A protein and the small-molecule ligand that binds it are described below.
Small molecule (SMILES): CC(=O)N[C@@H]1[C@@H](O)[C@H](O)[C@@H](CO)O[C@H]1O

Sequence of chain 1.A:
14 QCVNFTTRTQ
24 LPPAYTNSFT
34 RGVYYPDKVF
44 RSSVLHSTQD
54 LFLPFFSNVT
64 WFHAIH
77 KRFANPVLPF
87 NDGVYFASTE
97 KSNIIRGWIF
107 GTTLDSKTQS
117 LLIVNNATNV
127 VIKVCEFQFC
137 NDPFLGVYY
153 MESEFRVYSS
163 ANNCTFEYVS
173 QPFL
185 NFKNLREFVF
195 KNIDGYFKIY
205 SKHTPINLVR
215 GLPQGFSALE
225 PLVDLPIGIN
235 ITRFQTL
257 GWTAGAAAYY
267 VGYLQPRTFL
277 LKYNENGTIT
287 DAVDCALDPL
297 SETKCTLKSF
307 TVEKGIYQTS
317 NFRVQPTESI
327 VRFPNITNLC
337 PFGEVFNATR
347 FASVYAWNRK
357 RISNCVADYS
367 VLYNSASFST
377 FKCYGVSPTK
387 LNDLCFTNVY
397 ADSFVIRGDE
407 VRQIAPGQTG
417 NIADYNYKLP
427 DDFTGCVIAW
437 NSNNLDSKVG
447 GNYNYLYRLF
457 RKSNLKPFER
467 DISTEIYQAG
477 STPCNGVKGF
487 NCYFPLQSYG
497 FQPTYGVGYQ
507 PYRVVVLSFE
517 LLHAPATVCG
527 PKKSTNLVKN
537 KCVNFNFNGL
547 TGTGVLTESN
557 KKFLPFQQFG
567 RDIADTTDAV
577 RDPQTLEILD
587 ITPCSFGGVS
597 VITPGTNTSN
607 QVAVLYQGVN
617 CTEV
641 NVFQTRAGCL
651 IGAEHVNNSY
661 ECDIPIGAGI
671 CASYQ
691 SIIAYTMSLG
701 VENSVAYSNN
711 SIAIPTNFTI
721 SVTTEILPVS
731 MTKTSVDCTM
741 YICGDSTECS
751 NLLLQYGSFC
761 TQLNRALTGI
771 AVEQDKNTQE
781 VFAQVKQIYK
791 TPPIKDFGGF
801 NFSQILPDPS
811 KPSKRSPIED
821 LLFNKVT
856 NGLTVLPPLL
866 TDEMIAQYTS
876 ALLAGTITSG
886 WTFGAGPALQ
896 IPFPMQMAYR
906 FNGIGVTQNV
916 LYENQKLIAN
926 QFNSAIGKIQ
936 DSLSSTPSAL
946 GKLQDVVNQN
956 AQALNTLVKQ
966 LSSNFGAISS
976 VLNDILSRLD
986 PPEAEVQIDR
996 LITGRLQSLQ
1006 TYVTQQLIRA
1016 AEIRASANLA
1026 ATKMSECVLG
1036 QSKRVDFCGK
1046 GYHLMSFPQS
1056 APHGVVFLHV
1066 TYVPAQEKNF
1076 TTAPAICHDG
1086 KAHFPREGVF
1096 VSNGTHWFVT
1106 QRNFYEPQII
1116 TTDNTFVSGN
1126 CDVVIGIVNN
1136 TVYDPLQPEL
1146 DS

Binding-site contacts:
Ligand atom C3 contacts residue THR124 of chain 1.A at 4.1 Å.
Ligand atom C7 contacts residue ASN122 of chain 1.A at 3.2 Å.
Ligand atom N2 contacts residue THR124 of chain 1.A at 3.4 Å (h-bond).
Ligand atom O7 contacts residue ASN122 of chain 1.A at 3.2 Å (h-bond).
Ligand atom C7 contacts residue THR124 of chain 1.A at 4.2 Å.
Ligand atom C1 contacts residue THR124 of chain 1.A at 3.4 Å.
Ligand atom C8 contacts residue GLU154 of chain 1.A at 4.2 Å.
Ligand atom C2 contacts residue ASN122 of chain 1.A at 2.4 Å.
Ligand atom O5 contacts residue ASN122 of chain 1.A at 2.4 Å (h-bond).
Ligand atom C5 contacts residue VAL127 of chain 1.A at 4.2 Å (hydrophobic).
Ligand atom O7 contacts residue GLU154 of chain 1.A at 3.5 Å (salt-bridge).
Ligand atom N2 contacts residue ASN122 of chain 1.A at 2.9 Å (h-bond).
Ligand atom C8 contacts residue ALA123 of chain 1.A at 4.2 Å (hydrophobic).
Ligand atom C1 contacts residue ASN122 of chain 1.A at 1.4 Å.
Ligand atom C2 contacts residue THR124 of chain 1.A at 3.8 Å.
Ligand atom C5 contacts residue ASN122 of chain 1.A at 3.7 Å.
Ligand atom C4 contacts residue ASN122 of chain 1.A at 4.2 Å.
Ligand atom C7 contacts residue GLU154 of chain 1.A at 4.1 Å.
Ligand atom O5 contacts residue THR124 of chain 1.A at 4.5 Å.
Ligand atom C8 contacts residue THR124 of chain 1.A at 3.8 Å.
Ligand atom C3 contacts residue ASN122 of chain 1.A at 3.8 Å.
Ligand atom C8 contacts residue ASN122 of chain 1.A at 4.4 Å.
Ligand atom C6 contacts residue VAL127 of chain 1.A at 3.8 Å (hydrophobic).